Sequence of chain 1.B:
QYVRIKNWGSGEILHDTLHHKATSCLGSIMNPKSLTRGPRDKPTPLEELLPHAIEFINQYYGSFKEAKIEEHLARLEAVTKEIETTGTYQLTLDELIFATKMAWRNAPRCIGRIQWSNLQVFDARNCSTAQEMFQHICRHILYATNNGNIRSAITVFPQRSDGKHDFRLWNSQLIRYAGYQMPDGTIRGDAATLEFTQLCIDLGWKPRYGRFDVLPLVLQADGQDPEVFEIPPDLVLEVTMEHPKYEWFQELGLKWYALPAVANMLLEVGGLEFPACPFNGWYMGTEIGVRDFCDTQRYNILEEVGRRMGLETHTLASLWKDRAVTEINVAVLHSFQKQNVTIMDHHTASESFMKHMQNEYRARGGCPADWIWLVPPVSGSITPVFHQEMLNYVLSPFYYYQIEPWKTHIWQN

Binding-site contacts:
Ligand atom C5 contacts residue GLU306 of chain 1.B at 3.4 Å.
Ligand atom C2 contacts residue HEM1 of chain 1.F at 3.7 Å.
Ligand atom C2 contacts residue VAL281 of chain 1.B at 3.8 Å (hydrophobic).
Ligand atom N6 contacts residue HEM1 of chain 1.F at 3.5 Å.
Ligand atom C3 contacts residue HEM1 of chain 1.F at 3.6 Å.
Ligand atom N7 contacts residue MET303 of chain 1.B at 4.3 Å.
Ligand atom C4 contacts residue HEM1 of chain 1.F at 3.2 Å.
Ligand atom C8 contacts residue ASN299 of chain 1.B at 4.2 Å.
Ligand atom C4 contacts residue PRO279 of chain 1.B at 3.9 Å (hydrophobic).
Ligand atom C3 contacts residue VAL281 of chain 1.B at 4.4 Å (hydrophobic).
Ligand atom C8 contacts residue PHE298 of chain 1.B at 3.8 Å (hydrophobic).
Ligand atom C5 contacts residue PRO279 of chain 1.B at 3.8 Å (hydrophobic).
Ligand atom C1 contacts residue HEM1 of chain 1.F at 3.5 Å.
Ligand atom C4 contacts residue GLY300 of chain 1.B at 4.2 Å.
Ligand atom C8 contacts residue PRO279 of chain 1.B at 4.1 Å (hydrophobic).
Ligand atom N7 contacts residue TRP301 of chain 1.B at 2.8 Å (h-bond).
Ligand atom C5 contacts residue HEM1 of chain 1.F at 3.4 Å.
Ligand atom C4 contacts residue TRP301 of chain 1.B at 4.3 Å (hydrophobic).
Ligand atom N6 contacts residue PRO279 of chain 1.B at 4.2 Å.
Ligand atom C8 contacts residue VAL281 of chain 1.B at 4.0 Å (hydrophobic).
Ligand atom C1 contacts residue GLU306 of chain 1.B at 3.4 Å.
Ligand atom N7 contacts residue PRO279 of chain 1.B at 3.9 Å.
Ligand atom C8 contacts residue HEM1 of chain 1.F at 3.3 Å.
Ligand atom N7 contacts residue GLU306 of chain 1.B at 2.6 Å (salt-bridge).
Ligand atom N7 contacts residue TYR302 of chain 1.B at 3.7 Å.
Ligand atom C8 contacts residue GLY300 of chain 1.B at 4.1 Å.
Ligand atom N7 contacts residue HEM1 of chain 1.F at 3.2 Å.
Ligand atom N6 contacts residue GLU306 of chain 1.B at 2.7 Å (salt-bridge).
Ligand atom C5 contacts residue TRP301 of chain 1.B at 3.9 Å (hydrophobic).
Ligand atom C3 contacts residue PRO279 of chain 1.B at 4.2 Å (hydrophobic).

A small-molecule ligand and the protein it binds are described below.
Small molecule (SMILES): Cc1ccnc(N)c1